Binding-site contacts:
Ligand atom C7 contacts residue PHE204 of chain 1.A at 3.7 Å (hydrophobic).
Ligand atom C5 contacts residue PHE130 of chain 1.A at 4.3 Å (hydrophobic).
Ligand atom C4 contacts residue PHE204 of chain 1.A at 3.9 Å (hydrophobic).
Ligand atom N2 contacts residue VAL95 of chain 1.A at 4.1 Å.
Ligand atom N12 contacts residue THR109 of chain 1.A at 4.3 Å.
Ligand atom C5 contacts residue PHE204 of chain 1.A at 3.6 Å (hydrophobic).
Ligand atom N3 contacts residue VAL95 of chain 1.A at 3.6 Å.
Ligand atom N12 contacts residue TYR69 of chain 1.A at 3.5 Å.
Ligand atom C1 contacts residue PHE204 of chain 1.A at 3.6 Å (hydrophobic).
Ligand atom C1 contacts residue CYS70 of chain 1.A at 4.0 Å (hydrophobic).
Ligand atom N12 contacts residue PHE204 of chain 1.A at 3.8 Å.
Ligand atom N3 contacts residue THR109 of chain 1.A at 3.4 Å (h-bond).
Ligand atom C8 contacts residue GLY131 of chain 1.A at 3.4 Å.
Ligand atom N12 contacts residue PHE38 of chain 1.A at 4.2 Å.
Ligand atom C8 contacts residue PHE38 of chain 1.A at 4.0 Å (hydrophobic).
Ligand atom C10 contacts residue PHE204 of chain 1.A at 4.1 Å (hydrophobic).
Ligand atom C8 contacts residue PHE204 of chain 1.A at 4.2 Å (hydrophobic).
Ligand atom N11 contacts residue THR109 of chain 1.A at 3.5 Å (h-bond).
Ligand atom C9 contacts residue PHE130 of chain 1.A at 3.9 Å (hydrophobic).
Ligand atom C10 contacts residue PHE130 of chain 1.A at 4.1 Å (hydrophobic).
Ligand atom C1 contacts residue THR109 of chain 1.A at 3.8 Å.
Ligand atom C9 contacts residue GLY131 of chain 1.A at 3.6 Å.
Ligand atom C6 contacts residue PHE204 of chain 1.A at 3.4 Å (hydrophobic).
Ligand atom N3 contacts residue PHE204 of chain 1.A at 3.7 Å.
Ligand atom C4 contacts residue VAL95 of chain 1.A at 3.6 Å (hydrophobic).
Ligand atom C7 contacts residue PHE130 of chain 1.A at 4.0 Å (hydrophobic).
Ligand atom N12 contacts residue CYS70 of chain 1.A at 3.0 Å (h-bond).
Ligand atom N11 contacts residue HIS110 of chain 1.A at 4.0 Å.
Ligand atom N2 contacts residue PHE204 of chain 1.A at 3.5 Å.
Ligand atom C10 contacts residue VAL95 of chain 1.A at 4.2 Å (hydrophobic).
Ligand atom C8 contacts residue PHE130 of chain 1.A at 3.8 Å (hydrophobic).
Ligand atom C9 contacts residue PHE204 of chain 1.A at 4.4 Å (hydrophobic).
Ligand atom C5 contacts residue VAL95 of chain 1.A at 4.0 Å (hydrophobic).
Ligand atom C7 contacts residue GLY131 of chain 1.A at 4.0 Å.
Ligand atom N11 contacts residue PHE204 of chain 1.A at 4.2 Å.
Ligand atom N2 contacts residue THR109 of chain 1.A at 3.3 Å (h-bond).
Ligand atom C7 contacts residue GLY129 of chain 1.A at 4.0 Å.
Ligand atom N2 contacts residue VAL196 of chain 1.A at 4.4 Å.
Ligand atom C7 contacts residue PHE38 of chain 1.A at 3.9 Å (hydrophobic).
Ligand atom N11 contacts residue CYS70 of chain 1.A at 2.8 Å (h-bond).

The small molecule below binds the protein below.
Small molecule (SMILES): NNc1nncc2ccccc12

Sequence of chain 1.A:
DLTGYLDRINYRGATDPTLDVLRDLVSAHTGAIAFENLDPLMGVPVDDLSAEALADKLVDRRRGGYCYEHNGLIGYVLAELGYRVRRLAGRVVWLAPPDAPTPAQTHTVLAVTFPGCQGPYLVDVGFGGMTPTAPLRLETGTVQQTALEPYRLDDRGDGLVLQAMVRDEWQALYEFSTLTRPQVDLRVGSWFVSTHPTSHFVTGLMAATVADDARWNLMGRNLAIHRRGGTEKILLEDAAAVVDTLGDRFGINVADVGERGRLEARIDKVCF